A small-molecule ligand and the protein it binds are described below.
Small molecule (SMILES): O=C(O)c1ccc(OC[C@H](C2CCCCC2)n2c(-c3ccc(Cl)cc3)nc3cc(F)c(F)cc32)cc1

Sequence of chain 1.C:
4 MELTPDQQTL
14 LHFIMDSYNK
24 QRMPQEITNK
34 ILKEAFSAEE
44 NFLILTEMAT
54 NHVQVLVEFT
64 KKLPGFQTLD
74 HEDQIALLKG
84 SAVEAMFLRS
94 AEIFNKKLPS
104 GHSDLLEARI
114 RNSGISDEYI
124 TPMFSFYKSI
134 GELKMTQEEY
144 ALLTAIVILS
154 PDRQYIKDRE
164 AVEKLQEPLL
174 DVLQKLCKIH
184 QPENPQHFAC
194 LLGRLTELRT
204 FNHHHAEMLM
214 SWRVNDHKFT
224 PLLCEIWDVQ

Binding-site contacts:
Ligand atom F22 contacts residue ILE30 of chain 1.C at 3.8 Å.
Ligand atom C27 contacts residue MET51 of chain 1.C at 3.7 Å (hydrophobic).
Ligand atom C2 contacts residue SER93 of chain 1.C at 3.7 Å.
Ligand atom F23 contacts residue LEU109 of chain 1.C at 3.5 Å.
Ligand atom C18 contacts residue SER93 of chain 1.C at 3.4 Å.
Ligand atom C26 contacts residue PHE90 of chain 1.C at 3.8 Å (hydrophobic).
Ligand atom C2 contacts residue TYR130 of chain 1.C at 3.8 Å (hydrophobic).
Ligand atom C26 contacts residue LEU48 of chain 1.C at 3.8 Å (hydrophobic).
Ligand atom C21 contacts residue ILE96 of chain 1.C at 3.8 Å (hydrophobic).
Ligand atom F22 contacts residue THR31 of chain 1.C at 3.5 Å.
Ligand atom C30 contacts residue MET89 of chain 1.C at 3.7 Å (hydrophobic).
Ligand atom C13 contacts residue MET51 of chain 1.C at 3.8 Å (hydrophobic).
Ligand atom C8 contacts residue ILE113 of chain 1.C at 3.8 Å (hydrophobic).
Ligand atom C9 contacts residue ILE113 of chain 1.C at 3.6 Å (hydrophobic).
Ligand atom C8 contacts residue TYR130 of chain 1.C at 3.7 Å (hydrophobic).
Ligand atom C34 contacts residue ASN44 of chain 1.C at 3.8 Å.
Ligand atom C12 contacts residue ARG92 of chain 1.C at 3.8 Å.
Ligand atom N3 contacts residue TYR130 of chain 1.C at 2.9 Å (h-bond).
Ligand atom C27 contacts residue ILE30 of chain 1.C at 3.8 Å (hydrophobic).
Ligand atom C8 contacts residue SER93 of chain 1.C at 3.7 Å.
Ligand atom O16 contacts residue SER93 of chain 1.C at 3.8 Å.
Ligand atom CL31 contacts residue PHE90 of chain 1.C at 3.7 Å.
Ligand atom C28 contacts residue SER93 of chain 1.C at 3.3 Å.
Ligand atom C11 contacts residue ILE113 of chain 1.C at 3.6 Å (hydrophobic).
Ligand atom C36 contacts residue SER116 of chain 1.C at 3.9 Å.
Ligand atom C20 contacts residue ILE30 of chain 1.C at 3.5 Å (hydrophobic).
Ligand atom O15 contacts residue ARG92 of chain 1.C at 3.2 Å (salt-bridge).
Ligand atom F22 contacts residue ILE34 of chain 1.C at 3.6 Å.
Ligand atom C30 contacts residue PHE90 of chain 1.C at 3.7 Å (hydrophobic).
Ligand atom N3 contacts residue SER93 of chain 1.C at 3.5 Å.
Ligand atom C19 contacts residue MET126 of chain 1.C at 3.5 Å (hydrophobic).
Ligand atom O15 contacts residue HIS55 of chain 1.C at 3.2 Å.
Ligand atom F23 contacts residue PHE97 of chain 1.C at 3.2 Å.
Ligand atom C6 contacts residue ILE34 of chain 1.C at 3.6 Å (hydrophobic).
Ligand atom C34 contacts residue ILE47 of chain 1.C at 3.8 Å (hydrophobic).
Ligand atom C35 contacts residue SER116 of chain 1.C at 3.8 Å.
Ligand atom C29 contacts residue MET126 of chain 1.C at 3.6 Å (hydrophobic).
Ligand atom F22 contacts residue ILE96 of chain 1.C at 3.5 Å.
Ligand atom CL31 contacts residue MET211 of chain 1.C at 3.3 Å.
Ligand atom F22 contacts residue LEU109 of chain 1.C at 3.7 Å.